Sequence of chain 1.D:
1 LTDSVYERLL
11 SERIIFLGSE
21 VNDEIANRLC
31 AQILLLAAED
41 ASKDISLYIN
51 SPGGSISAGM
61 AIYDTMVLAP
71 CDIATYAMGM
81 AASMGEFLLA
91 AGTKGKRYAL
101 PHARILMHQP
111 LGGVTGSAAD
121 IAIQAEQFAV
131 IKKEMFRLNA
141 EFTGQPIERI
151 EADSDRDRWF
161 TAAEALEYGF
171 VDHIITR

Binding-site contacts:
Ligand atom C4 contacts residue PHE134 of chain 1.B at 4.0 Å (hydrophobic).
Ligand atom C4 contacts residue AI41 of chain 1.NB at 3.8 Å.
Ligand atom CD1 contacts residue AI41 of chain 1.NB at 3.4 Å.
Ligand atom C5 contacts residue PHE128 of chain 1.D at 3.8 Å (hydrophobic).
Ligand atom O contacts residue HIS108 of chain 1.D at 3.0 Å.
Ligand atom CA contacts residue SER83 of chain 1.D at 4.0 Å.
Ligand atom O1 contacts residue ILE56 of chain 1.D at 2.8 Å (h-bond).
Ligand atom N contacts residue GLY54 of chain 1.D at 3.3 Å (h-bond).
Ligand atom CD2 contacts residue PRO110 of chain 1.D at 3.3 Å (hydrophobic).
Ligand atom C contacts residue LEU111 of chain 1.D at 4.0 Å (hydrophobic).
Ligand atom C3 contacts residue AI41 of chain 1.NB at 3.6 Å.
Ligand atom O contacts residue LEU111 of chain 1.D at 2.9 Å (h-bond).
Ligand atom OXT contacts residue MET84 of chain 1.D at 3.2 Å (h-bond).
Ligand atom O contacts residue PRO110 of chain 1.D at 3.4 Å.
Ligand atom O1 contacts residue AI41 of chain 1.NB at 3.9 Å.
Ligand atom OXT contacts residue GLY54 of chain 1.D at 3.0 Å (h-bond).
Ligand atom OXT contacts residue GLY53 of chain 1.D at 3.3 Å.
Ligand atom CD2 contacts residue HIS108 of chain 1.D at 3.6 Å.
Ligand atom CA contacts residue GLY54 of chain 1.D at 3.8 Å.
Ligand atom N contacts residue LEU111 of chain 1.D at 2.9 Å (h-bond).
Ligand atom CD2 contacts residue SER55 of chain 1.D at 3.5 Å.
Ligand atom C2 contacts residue AI41 of chain 1.NB at 3.7 Å.
Ligand atom C contacts residue HIS108 of chain 1.D at 3.8 Å.
Ligand atom CB contacts residue LEU111 of chain 1.D at 3.6 Å (hydrophobic).
Ligand atom N contacts residue ILE56 of chain 1.D at 3.7 Å.
Ligand atom CA contacts residue LEU111 of chain 1.D at 3.6 Å (hydrophobic).
Ligand atom C contacts residue MET84 of chain 1.D at 3.9 Å (hydrophobic).
Ligand atom OXT contacts residue SER83 of chain 1.D at 2.9 Å.
Ligand atom C contacts residue ILE56 of chain 1.D at 3.7 Å (hydrophobic).
Ligand atom CD2 contacts residue GLY54 of chain 1.D at 3.8 Å.
Ligand atom C contacts residue SER83 of chain 1.D at 3.0 Å.
Ligand atom O1 contacts residue SER55 of chain 1.D at 3.6 Å.
Ligand atom C4 contacts residue PHE128 of chain 1.D at 3.8 Å (hydrophobic).
Ligand atom C3 contacts residue ILE131 of chain 1.D at 3.4 Å (hydrophobic).
Ligand atom O contacts residue SER83 of chain 1.D at 2.9 Å (h-bond).
Ligand atom C6 contacts residue LEU111 of chain 1.D at 3.4 Å (hydrophobic).
Ligand atom CB contacts residue SER83 of chain 1.D at 4.0 Å.
Ligand atom CD2 contacts residue GLN109 of chain 1.D at 3.6 Å.
Ligand atom CB contacts residue MET84 of chain 1.D at 3.6 Å (hydrophobic).
Ligand atom C contacts residue GLY54 of chain 1.D at 3.9 Å.

This protein binds this small molecule.
Small molecule (SMILES): CC(C)C[C@H](NC(=O)[C@H](CC(C)C)NC(=O)c1ccccc1)C(=O)O

Sequence of chain 1.B:
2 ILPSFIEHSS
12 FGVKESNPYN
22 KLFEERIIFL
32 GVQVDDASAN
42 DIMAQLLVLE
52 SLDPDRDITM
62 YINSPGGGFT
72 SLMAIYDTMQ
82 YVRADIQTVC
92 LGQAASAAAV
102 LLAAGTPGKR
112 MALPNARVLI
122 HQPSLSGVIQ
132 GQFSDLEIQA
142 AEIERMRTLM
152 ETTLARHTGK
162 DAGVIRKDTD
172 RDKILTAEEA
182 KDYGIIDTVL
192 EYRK